Sequence of chain 27.E:
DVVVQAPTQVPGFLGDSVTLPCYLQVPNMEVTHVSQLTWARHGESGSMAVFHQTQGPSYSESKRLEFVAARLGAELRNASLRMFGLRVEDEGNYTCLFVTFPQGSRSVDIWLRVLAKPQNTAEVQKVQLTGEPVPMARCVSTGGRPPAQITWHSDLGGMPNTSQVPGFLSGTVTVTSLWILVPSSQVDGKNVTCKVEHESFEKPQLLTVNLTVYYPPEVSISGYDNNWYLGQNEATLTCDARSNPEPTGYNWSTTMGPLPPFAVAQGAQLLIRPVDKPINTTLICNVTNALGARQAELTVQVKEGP

Binding-site contacts:
Ligand atom C2 contacts residue ASN188 of chain 27.E at 2.6 Å.
Ligand atom C3 contacts residue ASN188 of chain 27.E at 3.9 Å.
Ligand atom N2 contacts residue ASN188 of chain 27.E at 3.1 Å (h-bond).
Ligand atom O5 contacts residue ASN188 of chain 27.E at 2.3 Å (h-bond).
Ligand atom C4 contacts residue ASN188 of chain 27.E at 4.2 Å.
Ligand atom O6 contacts residue ASN188 of chain 27.E at 4.5 Å.
Ligand atom O7 contacts residue ASN188 of chain 27.E at 4.2 Å.
Ligand atom C1 contacts residue ASN188 of chain 27.E at 1.4 Å.
Ligand atom C7 contacts residue ASN188 of chain 27.E at 3.9 Å.
Ligand atom C5 contacts residue ASN188 of chain 27.E at 3.6 Å.

The protein below binds the small molecule below.
Small molecule (SMILES): CC(=O)N[C@H]1[C@H](O[C@H]2[C@H](O)[C@@H](NC(C)=O)CO[C@@H]2CO)O[C@H](CO)[C@@H](O)[C@@H]1O